Binding-site contacts:
Ligand atom O7 contacts residue ASN258 of chain 1.B at 4.5 Å.
Ligand atom O5 contacts residue ASN258 of chain 1.B at 2.4 Å (h-bond).
Ligand atom C3 contacts residue ASN258 of chain 1.B at 3.8 Å.
Ligand atom C7 contacts residue ASN258 of chain 1.B at 4.1 Å.
Ligand atom C2 contacts residue ASN258 of chain 1.B at 2.5 Å.
Ligand atom C4 contacts residue ASN258 of chain 1.B at 4.2 Å.
Ligand atom C5 contacts residue ASN258 of chain 1.B at 3.7 Å.
Ligand atom C1 contacts residue ASN258 of chain 1.B at 1.4 Å.
Ligand atom N2 contacts residue ASN258 of chain 1.B at 3.0 Å (h-bond).
Ligand atom C8 contacts residue GLU256 of chain 1.B at 3.9 Å.

Sequence of chain 1.B:
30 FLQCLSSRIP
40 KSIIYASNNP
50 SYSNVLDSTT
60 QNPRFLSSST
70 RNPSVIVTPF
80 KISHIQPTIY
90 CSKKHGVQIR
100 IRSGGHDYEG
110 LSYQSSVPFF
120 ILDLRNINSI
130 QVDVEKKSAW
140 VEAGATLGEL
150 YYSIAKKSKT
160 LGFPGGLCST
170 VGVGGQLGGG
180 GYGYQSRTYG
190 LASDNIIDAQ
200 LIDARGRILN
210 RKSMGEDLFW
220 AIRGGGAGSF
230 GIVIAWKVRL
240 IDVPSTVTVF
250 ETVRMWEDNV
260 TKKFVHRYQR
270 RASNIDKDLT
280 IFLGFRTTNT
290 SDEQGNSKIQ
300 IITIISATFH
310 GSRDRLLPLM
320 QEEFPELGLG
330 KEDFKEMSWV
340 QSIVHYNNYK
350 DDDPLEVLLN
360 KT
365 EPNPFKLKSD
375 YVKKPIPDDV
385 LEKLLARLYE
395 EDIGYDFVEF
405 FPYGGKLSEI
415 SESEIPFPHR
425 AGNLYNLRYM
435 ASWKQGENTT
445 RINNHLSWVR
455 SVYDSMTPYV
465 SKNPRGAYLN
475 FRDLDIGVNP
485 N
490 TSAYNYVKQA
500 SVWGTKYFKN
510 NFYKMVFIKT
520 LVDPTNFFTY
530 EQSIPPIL

A small-molecule ligand and the protein it binds are described below.
Small molecule (SMILES): CC(=O)N[C@@H]1[C@@H](O)[C@H](O)[C@@H](CO)O[C@H]1O